A protein and the small-molecule ligand that binds it are described below.
Small molecule (SMILES): NCC(=O)Nc1cccc(-c2nn3c(=O)cc(N4CCNCC4)nc3s2)c1

Binding-site contacts:
Ligand atom N contacts residue ASP217 of chain 1.D at 3.7 Å.
Ligand atom N01 contacts residue ASN215 of chain 1.D at 2.7 Å (h-bond).
Ligand atom C09 contacts residue LEU192 of chain 1.C at 3.8 Å (hydrophobic).
Ligand atom C11 contacts residue TYR190 of chain 1.C at 3.4 Å (hydrophobic).
Ligand atom C14 contacts residue ARG216 of chain 1.D at 3.4 Å.
Ligand atom C05 contacts residue PHE160 of chain 1.C at 3.3 Å (hydrophobic).
Ligand atom C03 contacts residue TYR190 of chain 1.C at 3.5 Å (hydrophobic).
Ligand atom C02 contacts residue ASP224 of chain 1.C at 3.2 Å.
Ligand atom C01 contacts residue TYR189 of chain 1.C at 3.9 Å (hydrophobic).
Ligand atom O contacts residue ALA218 of chain 1.D at 3.9 Å.
Ligand atom N05 contacts residue TYR190 of chain 1.C at 3.8 Å.
Ligand atom S contacts residue PHE160 of chain 1.C at 3.5 Å.
Ligand atom C09 contacts residue PHE231 of chain 1.C at 3.4 Å (hydrophobic).
Ligand atom C01 contacts residue LEU192 of chain 1.C at 3.1 Å (hydrophobic).
Ligand atom N02 contacts residue ASP224 of chain 1.C at 2.6 Å (salt-bridge).
Ligand atom C05 contacts residue ASP159 of chain 1.C at 3.8 Å.
Ligand atom C12 contacts residue ASP217 of chain 1.D at 3.7 Å.
Ligand atom C06 contacts residue ARG214 of chain 1.D at 3.9 Å.
Ligand atom N06 contacts residue TYR190 of chain 1.C at 3.2 Å.
Ligand atom C15 contacts residue ARG216 of chain 1.D at 3.2 Å.
Ligand atom C contacts residue ASN215 of chain 1.D at 3.4 Å.
Ligand atom S contacts residue TYR190 of chain 1.C at 3.4 Å.
Ligand atom C10 contacts residue TYR190 of chain 1.C at 3.1 Å (hydrophobic).
Ligand atom C12 contacts residue ASN215 of chain 1.D at 3.1 Å.
Ligand atom C13 contacts residue ARG214 of chain 1.D at 3.6 Å.
Ligand atom N02 contacts residue SER225 of chain 1.C at 3.1 Å (h-bond).
Ligand atom N contacts residue GLU220 of chain 1.D at 2.7 Å (salt-bridge).
Ligand atom N04 contacts residue TYR190 of chain 1.C at 3.4 Å.
Ligand atom C02 contacts residue PHE160 of chain 1.C at 3.2 Å (hydrophobic).
Ligand atom C01 contacts residue PHE231 of chain 1.C at 3.7 Å (hydrophobic).
Ligand atom C01 contacts residue ASP224 of chain 1.C at 3.4 Å.
Ligand atom C01 contacts residue SER225 of chain 1.C at 3.2 Å.
Ligand atom C12 contacts residue GLU220 of chain 1.D at 3.7 Å.
Ligand atom C15 contacts residue TYR190 of chain 1.C at 3.4 Å (hydrophobic).
Ligand atom N contacts residue ASN215 of chain 1.D at 3.7 Å.
Ligand atom C14 contacts residue ASN215 of chain 1.D at 3.7 Å.
Ligand atom C08 contacts residue TYR190 of chain 1.C at 3.3 Å (hydrophobic).
Ligand atom N01 contacts residue ARG216 of chain 1.D at 3.4 Å (salt-bridge).
Ligand atom C14 contacts residue TYR190 of chain 1.C at 3.9 Å (hydrophobic).
Ligand atom C04 contacts residue TYR190 of chain 1.C at 3.7 Å (hydrophobic).

Sequence of chain 1.C:
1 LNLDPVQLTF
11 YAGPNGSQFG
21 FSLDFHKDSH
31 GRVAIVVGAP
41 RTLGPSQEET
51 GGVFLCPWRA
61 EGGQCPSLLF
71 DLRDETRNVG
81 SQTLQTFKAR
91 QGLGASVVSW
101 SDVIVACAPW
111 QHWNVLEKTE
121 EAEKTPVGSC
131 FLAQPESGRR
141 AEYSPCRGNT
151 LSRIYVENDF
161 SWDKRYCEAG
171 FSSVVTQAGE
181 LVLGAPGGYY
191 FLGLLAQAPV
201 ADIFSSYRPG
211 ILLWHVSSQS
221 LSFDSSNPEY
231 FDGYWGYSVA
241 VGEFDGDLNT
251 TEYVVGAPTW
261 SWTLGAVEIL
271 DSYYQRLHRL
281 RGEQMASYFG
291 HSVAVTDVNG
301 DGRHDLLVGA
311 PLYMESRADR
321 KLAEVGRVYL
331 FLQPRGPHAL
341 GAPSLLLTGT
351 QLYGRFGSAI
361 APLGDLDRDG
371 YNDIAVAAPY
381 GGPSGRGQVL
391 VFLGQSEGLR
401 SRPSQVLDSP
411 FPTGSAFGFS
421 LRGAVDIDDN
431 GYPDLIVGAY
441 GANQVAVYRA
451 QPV

Sequence of chain 1.D:
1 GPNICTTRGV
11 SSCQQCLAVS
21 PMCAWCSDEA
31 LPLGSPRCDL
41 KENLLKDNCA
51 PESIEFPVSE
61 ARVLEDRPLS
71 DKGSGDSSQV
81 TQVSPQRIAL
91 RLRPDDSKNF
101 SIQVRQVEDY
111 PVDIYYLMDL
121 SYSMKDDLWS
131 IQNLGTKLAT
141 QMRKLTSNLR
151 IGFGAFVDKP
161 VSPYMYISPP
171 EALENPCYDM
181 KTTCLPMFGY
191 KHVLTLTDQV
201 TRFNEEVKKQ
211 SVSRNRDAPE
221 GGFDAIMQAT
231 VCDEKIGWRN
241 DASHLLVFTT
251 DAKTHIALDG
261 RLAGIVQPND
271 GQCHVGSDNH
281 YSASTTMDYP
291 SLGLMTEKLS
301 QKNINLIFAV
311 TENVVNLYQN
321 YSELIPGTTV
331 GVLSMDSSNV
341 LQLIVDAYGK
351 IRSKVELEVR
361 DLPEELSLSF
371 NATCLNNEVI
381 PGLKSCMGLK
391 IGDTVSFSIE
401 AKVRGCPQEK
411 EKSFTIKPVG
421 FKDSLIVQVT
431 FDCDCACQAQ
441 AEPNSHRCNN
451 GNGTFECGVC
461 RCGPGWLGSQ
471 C